A small-molecule ligand and the protein it binds are described below.
Small molecule (SMILES): CC(=O)N[C@@H]1[C@@H](O)[C@H](O)[C@@H](CO)O[C@H]1O

Sequence of chain 1.K:
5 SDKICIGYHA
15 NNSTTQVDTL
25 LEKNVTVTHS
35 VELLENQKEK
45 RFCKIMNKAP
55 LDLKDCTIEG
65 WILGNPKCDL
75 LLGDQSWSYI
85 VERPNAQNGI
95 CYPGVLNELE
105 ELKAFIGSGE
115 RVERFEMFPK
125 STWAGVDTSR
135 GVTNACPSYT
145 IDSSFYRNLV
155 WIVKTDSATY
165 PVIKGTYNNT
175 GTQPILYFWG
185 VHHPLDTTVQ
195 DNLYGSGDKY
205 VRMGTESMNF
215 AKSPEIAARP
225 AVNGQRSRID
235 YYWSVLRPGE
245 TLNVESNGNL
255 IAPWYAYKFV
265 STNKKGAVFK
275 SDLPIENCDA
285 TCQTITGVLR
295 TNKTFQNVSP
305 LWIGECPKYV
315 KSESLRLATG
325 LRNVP

Binding-site contacts:
Ligand atom O6 contacts residue THR174 of chain 1.K at 3.5 Å.
Ligand atom C7 contacts residue THR245 of chain 1.K at 3.6 Å.
Ligand atom N2 contacts residue ASN172 of chain 1.K at 3.0 Å (h-bond).
Ligand atom N2 contacts residue THR245 of chain 1.K at 3.7 Å.
Ligand atom O7 contacts residue ASN172 of chain 1.K at 3.6 Å.
Ligand atom C1 contacts residue THR245 of chain 1.K at 4.3 Å.
Ligand atom C8 contacts residue GLU210 of chain 1.K at 4.1 Å.
Ligand atom C3 contacts residue ASN172 of chain 1.K at 3.8 Å.
Ligand atom C5 contacts residue ASN172 of chain 1.K at 3.7 Å.
Ligand atom C8 contacts residue THR245 of chain 1.K at 3.4 Å.
Ligand atom O5 contacts residue THR174 of chain 1.K at 3.9 Å.
Ligand atom C4 contacts residue ASN172 of chain 1.K at 4.2 Å.
Ligand atom O7 contacts residue THR245 of chain 1.K at 4.2 Å.
Ligand atom O5 contacts residue ASN172 of chain 1.K at 2.3 Å (h-bond).
Ligand atom C1 contacts residue ASN172 of chain 1.K at 1.5 Å.
Ligand atom C7 contacts residue ASN172 of chain 1.K at 3.6 Å.
Ligand atom C2 contacts residue ASN172 of chain 1.K at 2.4 Å.